Sequence of chain 30.A:
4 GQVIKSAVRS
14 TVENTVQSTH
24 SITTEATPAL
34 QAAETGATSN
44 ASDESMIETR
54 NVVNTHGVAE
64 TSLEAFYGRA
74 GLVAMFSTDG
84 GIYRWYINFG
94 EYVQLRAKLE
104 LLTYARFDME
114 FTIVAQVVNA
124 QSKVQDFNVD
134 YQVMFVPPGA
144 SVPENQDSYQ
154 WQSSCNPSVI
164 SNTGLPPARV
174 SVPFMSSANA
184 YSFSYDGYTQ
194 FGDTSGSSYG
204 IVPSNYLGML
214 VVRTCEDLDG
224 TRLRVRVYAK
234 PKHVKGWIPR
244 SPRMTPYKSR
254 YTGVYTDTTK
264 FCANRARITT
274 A

A protein and the small-molecule ligand that binds it are described below.
Small molecule (SMILES): N[C@@H](CS)C(=O)O

Sequence of chain 30.C:
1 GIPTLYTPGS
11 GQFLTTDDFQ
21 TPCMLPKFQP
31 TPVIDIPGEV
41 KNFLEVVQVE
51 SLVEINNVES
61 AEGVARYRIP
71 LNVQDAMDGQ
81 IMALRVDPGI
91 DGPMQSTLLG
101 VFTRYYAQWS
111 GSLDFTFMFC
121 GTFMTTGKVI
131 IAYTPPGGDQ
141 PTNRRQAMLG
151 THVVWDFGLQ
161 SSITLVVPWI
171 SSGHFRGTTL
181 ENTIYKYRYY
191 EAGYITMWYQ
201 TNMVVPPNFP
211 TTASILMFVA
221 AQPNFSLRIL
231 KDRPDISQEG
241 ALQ

Binding-site contacts:
Ligand atom SG contacts residue ILE236 of chain 30.C at 4.3 Å.
Ligand atom N contacts residue PRO249 of chain 30.A at 3.5 Å.
Ligand atom CB contacts residue ASP235 of chain 30.C at 2.8 Å.
Ligand atom CA contacts residue MET247 of chain 30.A at 4.2 Å (hydrophobic).
Ligand atom N contacts residue THR248 of chain 30.A at 4.1 Å.
Ligand atom C contacts residue GLY1 of chain 30.P at 1.3 Å.
Ligand atom SG contacts residue THR248 of chain 30.A at 3.2 Å (h-bond).
Ligand atom CA contacts residue GLY1 of chain 30.P at 2.4 Å.
Ligand atom CA contacts residue ASP235 of chain 30.C at 4.0 Å.
Ligand atom C contacts residue MET247 of chain 30.A at 3.7 Å (hydrophobic).
Ligand atom O contacts residue ASP235 of chain 30.C at 3.4 Å.
Ligand atom CB contacts residue PRO249 of chain 30.A at 4.3 Å (hydrophobic).
Ligand atom N contacts residue GLY1 of chain 30.P at 2.9 Å (h-bond).
Ligand atom SG contacts residue GLY1 of chain 30.P at 4.4 Å.
Ligand atom SG contacts residue ASP235 of chain 30.C at 3.7 Å.
Ligand atom O contacts residue ARG233 of chain 30.C at 4.1 Å.
Ligand atom N contacts residue MET247 of chain 30.A at 3.8 Å.
Ligand atom O contacts residue MET247 of chain 30.A at 3.8 Å.
Ligand atom SG contacts residue MET247 of chain 30.A at 3.4 Å.
Ligand atom SG contacts residue PRO249 of chain 30.A at 3.6 Å.
Ligand atom CB contacts residue GLY1 of chain 30.P at 3.7 Å.
Ligand atom O contacts residue GLY1 of chain 30.P at 2.2 Å (h-bond).
Ligand atom CB contacts residue THR248 of chain 30.A at 4.5 Å.
Ligand atom C contacts residue ASP235 of chain 30.C at 4.3 Å.